A protein and the small-molecule ligand that binds it are described below.
Small molecule (SMILES): CC(C)CCC[C@@H](C)[C@H]1CC[C@H]2[C@@H]3CC=C4C[C@@H](OC(=O)CCC(=O)O)CC[C@]4(C)[C@H]3CC[C@]12C

Sequence of chain 1.B:
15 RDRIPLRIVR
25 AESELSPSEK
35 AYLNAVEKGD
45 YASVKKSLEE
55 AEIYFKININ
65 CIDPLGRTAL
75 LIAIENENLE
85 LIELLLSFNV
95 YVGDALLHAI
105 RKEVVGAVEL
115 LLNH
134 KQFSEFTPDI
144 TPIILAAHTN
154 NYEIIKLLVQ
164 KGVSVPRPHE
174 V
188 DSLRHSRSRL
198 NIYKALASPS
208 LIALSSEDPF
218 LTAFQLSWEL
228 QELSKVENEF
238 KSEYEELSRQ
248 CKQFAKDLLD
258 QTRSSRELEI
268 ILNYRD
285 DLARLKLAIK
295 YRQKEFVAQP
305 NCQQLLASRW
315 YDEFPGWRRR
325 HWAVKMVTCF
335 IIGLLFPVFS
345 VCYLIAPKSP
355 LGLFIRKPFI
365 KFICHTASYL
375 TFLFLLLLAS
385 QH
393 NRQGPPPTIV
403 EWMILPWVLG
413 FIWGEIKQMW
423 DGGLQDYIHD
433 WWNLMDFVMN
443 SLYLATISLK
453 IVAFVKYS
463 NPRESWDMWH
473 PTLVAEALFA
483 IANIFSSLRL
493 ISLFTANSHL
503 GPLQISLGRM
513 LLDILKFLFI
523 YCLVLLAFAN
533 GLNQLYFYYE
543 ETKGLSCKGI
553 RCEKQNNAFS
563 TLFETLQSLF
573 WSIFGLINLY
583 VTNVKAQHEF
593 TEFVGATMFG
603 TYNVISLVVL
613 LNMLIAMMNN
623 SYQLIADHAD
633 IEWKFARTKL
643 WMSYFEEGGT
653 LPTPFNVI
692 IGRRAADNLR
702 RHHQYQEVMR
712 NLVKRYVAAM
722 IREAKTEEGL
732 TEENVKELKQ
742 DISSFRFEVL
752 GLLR

Sequence of chain 1.A:
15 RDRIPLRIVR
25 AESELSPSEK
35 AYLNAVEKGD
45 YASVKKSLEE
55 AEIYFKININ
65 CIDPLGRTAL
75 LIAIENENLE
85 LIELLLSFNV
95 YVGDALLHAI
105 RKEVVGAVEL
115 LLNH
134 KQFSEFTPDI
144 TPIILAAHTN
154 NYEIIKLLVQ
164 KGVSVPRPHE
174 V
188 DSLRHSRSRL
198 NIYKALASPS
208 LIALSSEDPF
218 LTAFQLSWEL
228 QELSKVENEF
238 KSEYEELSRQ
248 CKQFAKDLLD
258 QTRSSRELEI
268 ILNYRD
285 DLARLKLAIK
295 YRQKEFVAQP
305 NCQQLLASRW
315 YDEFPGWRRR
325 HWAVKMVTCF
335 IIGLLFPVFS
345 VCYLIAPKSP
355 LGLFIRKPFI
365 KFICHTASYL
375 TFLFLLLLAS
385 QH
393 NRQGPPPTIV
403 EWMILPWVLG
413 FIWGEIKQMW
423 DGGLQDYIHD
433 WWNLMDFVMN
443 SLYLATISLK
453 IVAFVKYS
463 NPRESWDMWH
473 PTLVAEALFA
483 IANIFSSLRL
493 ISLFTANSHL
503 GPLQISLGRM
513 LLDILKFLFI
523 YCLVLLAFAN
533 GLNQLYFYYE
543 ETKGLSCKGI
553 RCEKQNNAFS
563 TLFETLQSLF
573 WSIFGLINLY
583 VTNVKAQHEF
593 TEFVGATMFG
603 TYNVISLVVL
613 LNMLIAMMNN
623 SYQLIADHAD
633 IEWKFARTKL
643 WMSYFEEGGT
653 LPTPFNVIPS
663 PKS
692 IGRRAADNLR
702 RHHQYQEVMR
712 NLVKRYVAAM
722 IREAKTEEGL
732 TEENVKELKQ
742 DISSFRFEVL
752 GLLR

Binding-site contacts:
Ligand atom OAH contacts residue PHE363 of chain 1.B at 4.0 Å.
Ligand atom CAP contacts residue LEU525 of chain 1.A at 3.2 Å (hydrophobic).
Ligand atom CAI contacts residue LEU495 of chain 1.B at 3.6 Å (hydrophobic).
Ligand atom CAV contacts residue LEU495 of chain 1.B at 3.5 Å (hydrophobic).
Ligand atom CAP contacts residue PHE521 of chain 1.A at 3.6 Å (hydrophobic).
Ligand atom CAL contacts residue TRP321 of chain 1.B at 3.9 Å (hydrophobic).
Ligand atom CAY contacts residue ALA498 of chain 1.B at 4.2 Å (hydrophobic).
Ligand atom CAZ contacts residue LEU495 of chain 1.B at 3.9 Å (hydrophobic).
Ligand atom OAH contacts residue TRP321 of chain 1.B at 3.4 Å.
Ligand atom CAE contacts residue LEU374 of chain 1.B at 3.1 Å (hydrophobic).
Ligand atom OAG contacts residue ASN499 of chain 1.B at 3.9 Å.
Ligand atom CBB contacts residue LEU374 of chain 1.B at 4.1 Å (hydrophobic).
Ligand atom OAH contacts residue TYR315 of chain 1.B at 3.0 Å (h-bond).
Ligand atom CBA contacts residue PHE378 of chain 1.B at 3.2 Å (hydrophobic).
Ligand atom CBG contacts residue PHE521 of chain 1.A at 3.9 Å (hydrophobic).
Ligand atom CAN contacts residue LEU374 of chain 1.B at 4.0 Å (hydrophobic).
Ligand atom CAL contacts residue PHE363 of chain 1.B at 3.2 Å (hydrophobic).
Ligand atom CAO contacts residue LEU528 of chain 1.A at 4.0 Å (hydrophobic).
Ligand atom CAX contacts residue TRP321 of chain 1.B at 3.8 Å (hydrophobic).
Ligand atom CAB contacts residue PHE378 of chain 1.B at 2.0 Å (hydrophobic).
Ligand atom CAM contacts residue ALA498 of chain 1.B at 3.9 Å (hydrophobic).
Ligand atom CAA contacts residue LEU381 of chain 1.B at 3.8 Å (hydrophobic).
Ligand atom CAK contacts residue PHE496 of chain 1.B at 3.5 Å (hydrophobic).
Ligand atom CAA contacts residue PHE378 of chain 1.B at 4.0 Å (hydrophobic).
Ligand atom CAI contacts residue PHE496 of chain 1.B at 3.8 Å (hydrophobic).
Ligand atom OAW contacts residue PHE366 of chain 1.B at 3.7 Å.
Ligand atom OAF contacts residue ALA498 of chain 1.B at 4.1 Å.
Ligand atom CAM contacts residue PHE366 of chain 1.B at 4.0 Å (hydrophobic).
Ligand atom CAX contacts residue PHE363 of chain 1.B at 4.2 Å (hydrophobic).
Ligand atom CAM contacts residue PHE363 of chain 1.B at 4.0 Å (hydrophobic).
Ligand atom CAS contacts residue LEU374 of chain 1.B at 4.0 Å (hydrophobic).
Ligand atom CAN contacts residue PHE378 of chain 1.B at 3.9 Å (hydrophobic).
Ligand atom CAQ contacts residue LEU525 of chain 1.A at 3.6 Å (hydrophobic).
Ligand atom CAQ contacts residue PHE521 of chain 1.A at 3.7 Å (hydrophobic).
Ligand atom CAO contacts residue LEU525 of chain 1.A at 4.1 Å (hydrophobic).
Ligand atom CAA contacts residue LEU377 of chain 1.B at 3.5 Å (hydrophobic).
Ligand atom CBA contacts residue LEU381 of chain 1.B at 4.0 Å (hydrophobic).
Ligand atom CAD contacts residue LEU495 of chain 1.B at 3.1 Å (hydrophobic).
Ligand atom CAX contacts residue TYR315 of chain 1.B at 4.1 Å (hydrophobic).
Ligand atom CAJ contacts residue LEU528 of chain 1.A at 3.9 Å (hydrophobic).